Sequence of chain 2.A:
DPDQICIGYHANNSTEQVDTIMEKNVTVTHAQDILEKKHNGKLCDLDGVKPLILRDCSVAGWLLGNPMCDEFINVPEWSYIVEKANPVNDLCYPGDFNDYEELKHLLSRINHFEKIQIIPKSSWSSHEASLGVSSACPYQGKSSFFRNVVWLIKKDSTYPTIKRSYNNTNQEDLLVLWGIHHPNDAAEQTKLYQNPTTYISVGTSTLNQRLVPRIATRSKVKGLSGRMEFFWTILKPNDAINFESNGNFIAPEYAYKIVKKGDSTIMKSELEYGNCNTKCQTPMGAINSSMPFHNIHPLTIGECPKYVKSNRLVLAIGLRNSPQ

This small molecule binds to this protein.
Small molecule (SMILES): CC(=O)N[C@@H]1[C@@H](O)[C@H](O[C@@H]2O[C@H](CO[C@]3(C(=O)O)C[C@H](O)[C@@H](NC(C)=O)[C@H]([C@H](O)[C@H](O)CO)O3)[C@H](O)[C@H](O)[C@H]2O)[C@@H](CO)O[C@H]1O

Binding-site contacts:
Ligand atom C3 contacts residue LYS191 of chain 2.A at 4.0 Å.
Ligand atom C11 contacts residue VAL133 of chain 2.A at 3.9 Å (hydrophobic).
Ligand atom C10 contacts residue VAL133 of chain 2.A at 4.0 Å (hydrophobic).
Ligand atom O4 contacts residue VAL133 of chain 2.A at 3.8 Å.
Ligand atom O4 contacts residue LEU224 of chain 2.A at 3.5 Å.
Ligand atom O8 contacts residue TYR93 of chain 2.A at 2.9 Å (h-bond).
Ligand atom O1A contacts residue SER135 of chain 2.A at 2.8 Å (h-bond).
Ligand atom O7 contacts residue LEU192 of chain 2.A at 3.7 Å.
Ligand atom O9 contacts residue HIS181 of chain 2.A at 3.2 Å (h-bond).
Ligand atom C11 contacts residue ILE153 of chain 2.A at 4.0 Å (hydrophobic).
Ligand atom O1A contacts residue SER134 of chain 2.A at 3.4 Å.
Ligand atom N5 contacts residue TRP151 of chain 2.A at 4.0 Å.
Ligand atom C9 contacts residue GLU188 of chain 2.A at 3.5 Å.
Ligand atom C1 contacts residue LYS191 of chain 2.A at 3.8 Å.
Ligand atom C9 contacts residue HIS181 of chain 2.A at 3.4 Å.
Ligand atom C4 contacts residue GLY223 of chain 2.A at 3.8 Å.
Ligand atom N5 contacts residue VAL133 of chain 2.A at 3.0 Å (h-bond).
Ligand atom C11 contacts residue GLY132 of chain 2.A at 3.8 Å.
Ligand atom C10 contacts residue TRP151 of chain 2.A at 4.0 Å (hydrophobic).
Ligand atom C7 contacts residue TRP151 of chain 2.A at 3.7 Å (hydrophobic).
Ligand atom O1B contacts residue LEU224 of chain 2.A at 3.5 Å.
Ligand atom C6 contacts residue LEU224 of chain 2.A at 3.6 Å (hydrophobic).
Ligand atom C10 contacts residue LEU131 of chain 2.A at 4.0 Å (hydrophobic).
Ligand atom O3 contacts residue GLY223 of chain 2.A at 3.9 Å.
Ligand atom O8 contacts residue TRP151 of chain 2.A at 3.8 Å.
Ligand atom C4 contacts residue VAL133 of chain 2.A at 3.3 Å (hydrophobic).
Ligand atom C8 contacts residue TYR93 of chain 2.A at 3.9 Å (hydrophobic).
Ligand atom C9 contacts residue LEU192 of chain 2.A at 4.0 Å (hydrophobic).
Ligand atom O9 contacts residue TYR93 of chain 2.A at 3.1 Å (h-bond).
Ligand atom C1 contacts residue SER135 of chain 2.A at 3.8 Å.
Ligand atom O10 contacts residue LEU192 of chain 2.A at 3.2 Å.
Ligand atom O9 contacts residue ASN184 of chain 2.A at 4.0 Å.
Ligand atom O4 contacts residue GLY223 of chain 2.A at 3.4 Å (h-bond).
Ligand atom C1 contacts residue SER134 of chain 2.A at 3.5 Å.
Ligand atom C9 contacts residue TYR93 of chain 2.A at 3.6 Å (hydrophobic).
Ligand atom O1B contacts residue SER134 of chain 2.A at 2.8 Å (h-bond).
Ligand atom O9 contacts residue GLU188 of chain 2.A at 2.9 Å (salt-bridge).
Ligand atom C11 contacts residue LEU131 of chain 2.A at 3.1 Å (hydrophobic).
Ligand atom C5 contacts residue VAL133 of chain 2.A at 3.7 Å (hydrophobic).
Ligand atom C11 contacts residue TRP151 of chain 2.A at 3.8 Å (hydrophobic).